Sequence of chain 1.B:
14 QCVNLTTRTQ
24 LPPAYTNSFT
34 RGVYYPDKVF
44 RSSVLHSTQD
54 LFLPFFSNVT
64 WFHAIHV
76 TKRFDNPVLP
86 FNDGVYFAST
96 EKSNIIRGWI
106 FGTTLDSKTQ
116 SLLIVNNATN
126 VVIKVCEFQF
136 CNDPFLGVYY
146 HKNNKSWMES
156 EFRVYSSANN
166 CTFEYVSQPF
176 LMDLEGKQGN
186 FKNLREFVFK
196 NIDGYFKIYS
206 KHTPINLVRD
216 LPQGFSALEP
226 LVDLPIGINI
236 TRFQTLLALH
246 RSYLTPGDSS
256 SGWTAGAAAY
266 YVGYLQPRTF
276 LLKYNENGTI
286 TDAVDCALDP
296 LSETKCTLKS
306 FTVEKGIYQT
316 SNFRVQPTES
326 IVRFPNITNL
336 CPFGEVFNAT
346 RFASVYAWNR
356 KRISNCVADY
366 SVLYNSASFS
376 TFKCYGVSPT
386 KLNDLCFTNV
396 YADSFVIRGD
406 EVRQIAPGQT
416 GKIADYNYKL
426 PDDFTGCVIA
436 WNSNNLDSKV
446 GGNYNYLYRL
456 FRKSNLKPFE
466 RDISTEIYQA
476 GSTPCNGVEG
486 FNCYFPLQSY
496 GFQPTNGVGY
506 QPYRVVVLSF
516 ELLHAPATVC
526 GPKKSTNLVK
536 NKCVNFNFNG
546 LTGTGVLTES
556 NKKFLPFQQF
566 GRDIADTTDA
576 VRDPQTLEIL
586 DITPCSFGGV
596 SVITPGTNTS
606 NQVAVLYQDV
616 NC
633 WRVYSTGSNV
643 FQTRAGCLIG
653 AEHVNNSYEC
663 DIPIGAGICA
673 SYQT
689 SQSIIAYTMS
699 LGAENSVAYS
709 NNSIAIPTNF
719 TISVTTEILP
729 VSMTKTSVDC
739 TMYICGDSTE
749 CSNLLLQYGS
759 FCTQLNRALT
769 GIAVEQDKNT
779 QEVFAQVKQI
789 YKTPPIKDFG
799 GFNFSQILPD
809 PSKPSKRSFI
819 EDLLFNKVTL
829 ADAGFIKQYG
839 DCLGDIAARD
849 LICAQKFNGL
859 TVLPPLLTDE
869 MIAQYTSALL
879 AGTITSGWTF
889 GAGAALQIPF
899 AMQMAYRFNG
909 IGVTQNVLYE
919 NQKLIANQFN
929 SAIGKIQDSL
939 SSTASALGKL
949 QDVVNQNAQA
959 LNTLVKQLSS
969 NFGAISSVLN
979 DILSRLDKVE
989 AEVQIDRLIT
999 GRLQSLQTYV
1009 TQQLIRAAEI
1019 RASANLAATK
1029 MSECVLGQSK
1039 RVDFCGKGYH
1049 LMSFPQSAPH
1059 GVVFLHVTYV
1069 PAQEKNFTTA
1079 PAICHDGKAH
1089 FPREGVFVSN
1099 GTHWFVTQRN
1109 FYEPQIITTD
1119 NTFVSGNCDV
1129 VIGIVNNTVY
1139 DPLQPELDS

Binding-site contacts:
Ligand atom C1 contacts residue GLN895 of chain 1.B at 4.3 Å.
Ligand atom N2 contacts residue ASN1074 of chain 1.A at 3.0 Å (h-bond).
Ligand atom C8 contacts residue ASN1074 of chain 1.A at 4.3 Å.
Ligand atom C4 contacts residue ASN1074 of chain 1.A at 4.2 Å.
Ligand atom C4 contacts residue ALA706 of chain 1.A at 4.4 Å (hydrophobic).
Ligand atom O7 contacts residue ASN1074 of chain 1.A at 3.4 Å (h-bond).
Ligand atom N2 contacts residue ALA706 of chain 1.A at 4.3 Å.
Ligand atom O5 contacts residue ALA706 of chain 1.A at 4.3 Å.
Ligand atom C5 contacts residue ASN1074 of chain 1.A at 3.6 Å.
Ligand atom C3 contacts residue ASN1074 of chain 1.A at 3.8 Å.
Ligand atom O4 contacts residue ALA706 of chain 1.A at 4.2 Å.
Ligand atom C8 contacts residue GLU1072 of chain 1.A at 3.5 Å.
Ligand atom C8 contacts residue ALA706 of chain 1.A at 4.4 Å (hydrophobic).
Ligand atom O5 contacts residue ASN1074 of chain 1.A at 2.3 Å (h-bond).
Ligand atom C6 contacts residue ALA706 of chain 1.A at 4.0 Å (hydrophobic).
Ligand atom C8 contacts residue LYS1073 of chain 1.A at 4.1 Å.
Ligand atom C7 contacts residue ALA706 of chain 1.A at 4.5 Å (hydrophobic).
Ligand atom C5 contacts residue ALA706 of chain 1.A at 3.5 Å (hydrophobic).
Ligand atom C2 contacts residue ASN1074 of chain 1.A at 2.5 Å.
Ligand atom C7 contacts residue ASN1074 of chain 1.A at 3.4 Å.
Ligand atom C1 contacts residue ASN1074 of chain 1.A at 1.4 Å.

This small molecule binds to this protein.
Small molecule (SMILES): CC(=O)N[C@H]1[C@H](O[C@H]2[C@H](O)[C@@H](NC(C)=O)CO[C@@H]2CO)O[C@H](CO)[C@@H](O)[C@@H]1O

Sequence of chain 1.A:
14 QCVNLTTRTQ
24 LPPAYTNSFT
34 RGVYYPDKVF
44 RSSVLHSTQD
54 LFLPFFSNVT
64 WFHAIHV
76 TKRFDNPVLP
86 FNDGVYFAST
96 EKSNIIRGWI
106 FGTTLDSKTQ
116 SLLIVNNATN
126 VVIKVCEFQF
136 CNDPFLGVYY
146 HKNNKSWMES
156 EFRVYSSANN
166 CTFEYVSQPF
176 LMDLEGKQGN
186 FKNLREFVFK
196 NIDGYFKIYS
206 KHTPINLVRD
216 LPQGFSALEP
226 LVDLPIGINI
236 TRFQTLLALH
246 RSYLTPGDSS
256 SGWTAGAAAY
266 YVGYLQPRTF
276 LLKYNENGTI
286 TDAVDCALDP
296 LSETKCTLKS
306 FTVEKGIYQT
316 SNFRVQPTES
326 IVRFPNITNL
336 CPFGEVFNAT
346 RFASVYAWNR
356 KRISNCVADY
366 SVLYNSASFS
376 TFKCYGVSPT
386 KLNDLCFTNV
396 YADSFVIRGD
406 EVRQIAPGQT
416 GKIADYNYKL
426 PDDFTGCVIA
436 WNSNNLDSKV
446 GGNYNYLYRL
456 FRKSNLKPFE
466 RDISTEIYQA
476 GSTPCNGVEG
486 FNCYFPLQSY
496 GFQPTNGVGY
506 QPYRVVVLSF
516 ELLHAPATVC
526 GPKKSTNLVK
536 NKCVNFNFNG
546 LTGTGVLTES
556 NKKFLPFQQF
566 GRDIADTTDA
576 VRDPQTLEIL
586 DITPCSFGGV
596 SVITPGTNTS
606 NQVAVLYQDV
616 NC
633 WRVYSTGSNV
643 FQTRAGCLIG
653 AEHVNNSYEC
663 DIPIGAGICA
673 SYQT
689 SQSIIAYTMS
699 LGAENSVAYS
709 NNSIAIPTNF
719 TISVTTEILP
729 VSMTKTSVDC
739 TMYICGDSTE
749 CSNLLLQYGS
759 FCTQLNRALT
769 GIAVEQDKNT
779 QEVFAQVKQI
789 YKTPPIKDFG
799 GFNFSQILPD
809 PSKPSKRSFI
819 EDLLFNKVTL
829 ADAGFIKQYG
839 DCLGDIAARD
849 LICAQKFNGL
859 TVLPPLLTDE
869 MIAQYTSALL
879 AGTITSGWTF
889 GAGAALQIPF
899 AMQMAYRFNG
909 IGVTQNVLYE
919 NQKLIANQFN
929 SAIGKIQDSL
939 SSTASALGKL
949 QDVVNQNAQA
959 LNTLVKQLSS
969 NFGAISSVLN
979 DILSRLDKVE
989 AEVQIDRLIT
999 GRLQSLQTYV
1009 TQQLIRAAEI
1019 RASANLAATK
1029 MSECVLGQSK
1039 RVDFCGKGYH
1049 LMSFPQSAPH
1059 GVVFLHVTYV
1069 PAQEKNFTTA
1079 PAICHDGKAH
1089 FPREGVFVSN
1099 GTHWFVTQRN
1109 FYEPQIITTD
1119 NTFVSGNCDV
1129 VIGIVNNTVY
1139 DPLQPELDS